A protein and the small-molecule ligand that binds it are described below.
Small molecule (SMILES): C[C@@H]1O[C@@H](CC(=O)O)[C@@H](O)[C@H](O)[C@@H]1O

Sequence of chain 1.A:
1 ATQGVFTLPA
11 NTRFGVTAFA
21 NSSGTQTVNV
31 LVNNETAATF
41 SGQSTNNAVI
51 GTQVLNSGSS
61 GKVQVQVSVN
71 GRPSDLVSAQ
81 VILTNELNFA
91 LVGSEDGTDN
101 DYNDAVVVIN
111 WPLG

Sequence of chain 1.C:
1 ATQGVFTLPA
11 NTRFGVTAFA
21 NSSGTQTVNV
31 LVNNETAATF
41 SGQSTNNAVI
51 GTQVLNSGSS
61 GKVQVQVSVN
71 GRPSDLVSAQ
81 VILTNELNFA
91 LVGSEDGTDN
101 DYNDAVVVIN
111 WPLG

Binding-site contacts:
Ligand atom O3 contacts residue ASP104 of chain 1.A at 3.0 Å (salt-bridge).
Ligand atom O7A contacts residue GLY1 of chain 1.F at 2.2 Å (h-bond).
Ligand atom O7A contacts residue SER23 of chain 1.A at 3.2 Å (h-bond).
Ligand atom C4 contacts residue CA1 of chain 1.J at 3.8 Å.
Ligand atom C7 contacts residue GLY1 of chain 1.F at 1.3 Å.
Ligand atom O5 contacts residue SER23 of chain 1.A at 2.9 Å (h-bond).
Ligand atom C6 contacts residue GLY1 of chain 1.F at 2.5 Å.
Ligand atom C5 contacts residue SER23 of chain 1.A at 3.8 Å.
Ligand atom C4 contacts residue ASP96 of chain 1.A at 3.4 Å.
Ligand atom C1M contacts residue GLY114 of chain 1.C at 3.6 Å.
Ligand atom O3 contacts residue CA1 of chain 1.I at 2.5 Å.
Ligand atom O4 contacts residue ASP104 of chain 1.A at 3.2 Å (salt-bridge).
Ligand atom O2 contacts residue CA1 of chain 1.J at 2.5 Å.
Ligand atom C5 contacts residue GLY1 of chain 1.F at 3.3 Å.
Ligand atom C3 contacts residue CA1 of chain 1.I at 3.4 Å.
Ligand atom C4 contacts residue CA1 of chain 1.I at 3.3 Å.
Ligand atom C1M contacts residue SER23 of chain 1.A at 3.5 Å.
Ligand atom C3 contacts residue CA1 of chain 1.J at 3.4 Å.
Ligand atom O2 contacts residue ASP104 of chain 1.A at 3.8 Å.
Ligand atom C2 contacts residue GLY114 of chain 1.C at 3.4 Å.
Ligand atom C4 contacts residue ASP104 of chain 1.A at 3.3 Å.
Ligand atom C7 contacts residue SER23 of chain 1.A at 3.1 Å.
Ligand atom O2 contacts residue SER22 of chain 1.A at 3.4 Å.
Ligand atom O4 contacts residue CA1 of chain 1.I at 2.5 Å.
Ligand atom C5 contacts residue ASP96 of chain 1.A at 3.8 Å.
Ligand atom C3 contacts residue ASP104 of chain 1.A at 3.7 Å.
Ligand atom O5 contacts residue GLY1 of chain 1.F at 3.7 Å.
Ligand atom C4 contacts residue SER22 of chain 1.A at 3.6 Å.
Ligand atom C3 contacts residue ASP99 of chain 1.A at 3.2 Å.
Ligand atom O2 contacts residue GLY114 of chain 1.C at 2.6 Å (h-bond).
Ligand atom O3 contacts residue ASP101 of chain 1.A at 3.0 Å (salt-bridge).
Ligand atom O3 contacts residue ASP99 of chain 1.A at 2.6 Å (salt-bridge).
Ligand atom O4 contacts residue ASP99 of chain 1.A at 3.5 Å (salt-bridge).
Ligand atom O4 contacts residue ASP96 of chain 1.A at 2.6 Å (salt-bridge).
Ligand atom O4 contacts residue GLU95 of chain 1.A at 3.4 Å (salt-bridge).
Ligand atom O3 contacts residue CA1 of chain 1.J at 2.5 Å.
Ligand atom O5 contacts residue SER22 of chain 1.A at 3.4 Å (h-bond).
Ligand atom C5 contacts residue SER22 of chain 1.A at 3.5 Å.
Ligand atom C2 contacts residue CA1 of chain 1.J at 3.4 Å.
Ligand atom O2 contacts residue ASN21 of chain 1.A at 3.0 Å (h-bond).